A small-molecule ligand and the protein it binds are described below.
Small molecule (SMILES): CCCCCCCCCCC#CCOCc1ccc(CCC(=O)O)cc1

Sequence of chain 1.D:
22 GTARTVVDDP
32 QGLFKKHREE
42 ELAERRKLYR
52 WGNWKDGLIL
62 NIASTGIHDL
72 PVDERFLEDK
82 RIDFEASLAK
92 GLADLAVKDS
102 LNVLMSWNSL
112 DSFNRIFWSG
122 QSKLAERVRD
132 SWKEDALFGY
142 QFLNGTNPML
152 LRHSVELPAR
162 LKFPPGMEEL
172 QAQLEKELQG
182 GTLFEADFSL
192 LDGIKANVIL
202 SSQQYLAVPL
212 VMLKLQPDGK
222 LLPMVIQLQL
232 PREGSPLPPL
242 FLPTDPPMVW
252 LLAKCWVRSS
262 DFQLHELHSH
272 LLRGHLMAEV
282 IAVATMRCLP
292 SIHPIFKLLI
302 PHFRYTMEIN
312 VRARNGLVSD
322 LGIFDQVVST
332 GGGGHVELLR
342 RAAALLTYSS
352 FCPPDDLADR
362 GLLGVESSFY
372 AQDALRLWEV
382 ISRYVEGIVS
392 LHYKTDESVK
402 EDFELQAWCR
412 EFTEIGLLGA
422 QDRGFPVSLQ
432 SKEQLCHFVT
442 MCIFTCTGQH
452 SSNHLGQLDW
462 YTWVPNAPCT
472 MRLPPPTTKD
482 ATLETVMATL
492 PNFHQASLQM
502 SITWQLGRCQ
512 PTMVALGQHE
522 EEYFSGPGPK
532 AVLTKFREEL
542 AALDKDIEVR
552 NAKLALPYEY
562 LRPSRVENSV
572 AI

Binding-site contacts:
Ligand atom C11 contacts residue ALA314 of chain 1.D at 3.8 Å (hydrophobic).
Ligand atom C21 contacts residue PHE263 of chain 1.D at 3.8 Å (hydrophobic).
Ligand atom C23 contacts residue VAL329 of chain 1.D at 3.9 Å (hydrophobic).
Ligand atom C12 contacts residue HIS276 of chain 1.D at 3.4 Å.
Ligand atom C22 contacts residue ILE324 of chain 1.D at 3.9 Å (hydrophobic).
Ligand atom C13 contacts residue HIS276 of chain 1.D at 3.4 Å.
Ligand atom C14 contacts residue HIS271 of chain 1.D at 3.5 Å.
Ligand atom C14 contacts residue LEU272 of chain 1.D at 3.8 Å (hydrophobic).
Ligand atom C3 contacts residue ALA314 of chain 1.D at 3.8 Å (hydrophobic).
Ligand atom C16 contacts residue LEU318 of chain 1.D at 3.7 Å (hydrophobic).
Ligand atom C11 contacts residue HIS276 of chain 1.D at 3.5 Å.
Ligand atom C1 contacts residue LEU318 of chain 1.D at 3.8 Å (hydrophobic).
Ligand atom C1 contacts residue LEU507 of chain 1.D at 4.0 Å (hydrophobic).
Ligand atom C11 contacts residue ILE573 of chain 1.D at 3.8 Å (hydrophobic).
Ligand atom O3 contacts residue ILE310 of chain 1.D at 4.0 Å.
Ligand atom C16 contacts residue HIS271 of chain 1.D at 3.9 Å.
Ligand atom O1 contacts residue LEU89 of chain 1.D at 3.5 Å.
Ligand atom C17 contacts residue LEU318 of chain 1.D at 3.8 Å (hydrophobic).
Ligand atom C23 contacts residue GLN500 of chain 1.D at 3.8 Å.
Ligand atom C14 contacts residue HIS276 of chain 1.D at 3.6 Å.
Ligand atom C18 contacts residue LEU507 of chain 1.D at 3.9 Å (hydrophobic).
Ligand atom C17 contacts residue GLU267 of chain 1.D at 3.4 Å.
Ligand atom C11 contacts residue ILE310 of chain 1.D at 3.9 Å (hydrophobic).
Ligand atom C9 contacts residue LEU89 of chain 1.D at 3.9 Å (hydrophobic).
Ligand atom C18 contacts residue GLU267 of chain 1.D at 3.6 Å.
Ligand atom C15 contacts residue LEU272 of chain 1.D at 4.0 Å (hydrophobic).
Ligand atom O2 contacts residue LEU89 of chain 1.D at 3.4 Å.
Ligand atom C18 contacts residue GLN458 of chain 1.D at 4.0 Å.
Ligand atom C6 contacts residue LEU318 of chain 1.D at 3.9 Å (hydrophobic).
Ligand atom C23 contacts residue VAL328 of chain 1.D at 3.6 Å (hydrophobic).
Ligand atom C15 contacts residue HIS271 of chain 1.D at 3.8 Å.
Ligand atom C4 contacts residue ARG313 of chain 1.D at 3.8 Å.
Ligand atom O3 contacts residue ALA314 of chain 1.D at 3.3 Å.
Ligand atom C10 contacts residue LEU507 of chain 1.D at 3.5 Å (hydrophobic).
Ligand atom C19 contacts residue GLU267 of chain 1.D at 3.8 Å.
Ligand atom O3 contacts residue LEU318 of chain 1.D at 3.9 Å.
Ligand atom C16 contacts residue GLU267 of chain 1.D at 3.6 Å.
Ligand atom C15 contacts residue GLU267 of chain 1.D at 3.8 Å.
Ligand atom C20 contacts residue ILE503 of chain 1.D at 3.9 Å (hydrophobic).
Ligand atom C8 contacts residue GLY317 of chain 1.D at 3.9 Å.